Sequence of chain 1.B:
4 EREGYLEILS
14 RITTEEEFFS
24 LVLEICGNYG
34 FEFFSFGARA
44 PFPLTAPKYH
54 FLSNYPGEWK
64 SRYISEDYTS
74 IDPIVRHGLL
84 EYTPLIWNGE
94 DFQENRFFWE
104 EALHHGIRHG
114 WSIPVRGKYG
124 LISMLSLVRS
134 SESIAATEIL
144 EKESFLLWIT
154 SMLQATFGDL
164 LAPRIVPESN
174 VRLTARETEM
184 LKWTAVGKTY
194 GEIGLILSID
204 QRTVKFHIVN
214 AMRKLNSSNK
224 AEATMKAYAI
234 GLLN

This protein binds this small molecule.
Small molecule (SMILES): CCCCCCCC[C@H](CCCCCC)C(=O)N[C@H]1CCOC1=O

Binding-site contacts:
Ligand atom C14 contacts residue GLY40 of chain 1.B at 3.7 Å.
Ligand atom C08 contacts residue SER38 of chain 1.B at 3.5 Å.
Ligand atom C17 contacts residue ILE125 of chain 1.B at 3.2 Å (hydrophobic).
Ligand atom C02 contacts residue TYR58 of chain 1.B at 3.7 Å (hydrophobic).
Ligand atom O06 contacts residue TRP62 of chain 1.B at 3.2 Å (h-bond).
Ligand atom C14 contacts residue PHE54 of chain 1.B at 3.6 Å (hydrophobic).
Ligand atom C01 contacts residue TYR58 of chain 1.B at 3.5 Å (hydrophobic).
Ligand atom C11 contacts residue VAL78 of chain 1.B at 3.6 Å (hydrophobic).
Ligand atom C26 contacts residue TYR66 of chain 1.B at 3.9 Å (hydrophobic).
Ligand atom C19 contacts residue MET127 of chain 1.B at 3.7 Å (hydrophobic).
Ligand atom C17 contacts residue ARG42 of chain 1.B at 3.8 Å.
Ligand atom O09 contacts residue SER38 of chain 1.B at 3.1 Å (h-bond).
Ligand atom O06 contacts residue TYR58 of chain 1.B at 3.2 Å.
Ligand atom C15 contacts residue PHE54 of chain 1.B at 3.6 Å (hydrophobic).
Ligand atom O09 contacts residue TYR58 of chain 1.B at 3.4 Å (h-bond).
Ligand atom C16 contacts residue GLY40 of chain 1.B at 3.2 Å.
Ligand atom C22 contacts residue PHE54 of chain 1.B at 3.5 Å (hydrophobic).
Ligand atom C18 contacts residue LEU82 of chain 1.B at 3.6 Å (hydrophobic).
Ligand atom C24 contacts residue TYR66 of chain 1.B at 3.6 Å (hydrophobic).
Ligand atom C22 contacts residue SER38 of chain 1.B at 3.8 Å.
Ligand atom C10 contacts residue SER38 of chain 1.B at 3.5 Å.
Ligand atom C04 contacts residue TRP102 of chain 1.B at 3.6 Å (hydrophobic).
Ligand atom C18 contacts residue ILE125 of chain 1.B at 3.2 Å (hydrophobic).
Ligand atom OAP contacts residue ILE110 of chain 1.B at 3.5 Å.
Ligand atom C05 contacts residue TRP90 of chain 1.B at 3.7 Å (hydrophobic).
Ligand atom O09 contacts residue SER129 of chain 1.B at 3.5 Å.
Ligand atom C24 contacts residue PHE54 of chain 1.B at 3.8 Å (hydrophobic).
Ligand atom C13 contacts residue VAL78 of chain 1.B at 3.9 Å (hydrophobic).
Ligand atom C04 contacts residue ASP75 of chain 1.B at 3.8 Å.
Ligand atom O06 contacts residue ILE110 of chain 1.B at 3.3 Å.
Ligand atom C19 contacts residue GLY81 of chain 1.B at 3.6 Å.
Ligand atom C22 contacts residue TYR66 of chain 1.B at 3.5 Å (hydrophobic).
Ligand atom C05 contacts residue ILE77 of chain 1.B at 3.6 Å (hydrophobic).
Ligand atom C25 contacts residue SER56 of chain 1.B at 3.7 Å.
Ligand atom C27 contacts residue SER56 of chain 1.B at 3.5 Å.
Ligand atom C19 contacts residue VAL78 of chain 1.B at 3.8 Å (hydrophobic).
Ligand atom C02 contacts residue ILE110 of chain 1.B at 3.8 Å (hydrophobic).
Ligand atom N07 contacts residue ASP75 of chain 1.B at 3.6 Å.
Ligand atom C23 contacts residue SER38 of chain 1.B at 3.1 Å.
Ligand atom C17 contacts residue TYR52 of chain 1.B at 3.9 Å (hydrophobic).